The protein below binds the small molecule below.
Small molecule (SMILES): CC(=O)N[C@@H]1[C@@H](O)[C@H](O)[C@@H](CO)O[C@H]1O

Sequence of chain 1.A:
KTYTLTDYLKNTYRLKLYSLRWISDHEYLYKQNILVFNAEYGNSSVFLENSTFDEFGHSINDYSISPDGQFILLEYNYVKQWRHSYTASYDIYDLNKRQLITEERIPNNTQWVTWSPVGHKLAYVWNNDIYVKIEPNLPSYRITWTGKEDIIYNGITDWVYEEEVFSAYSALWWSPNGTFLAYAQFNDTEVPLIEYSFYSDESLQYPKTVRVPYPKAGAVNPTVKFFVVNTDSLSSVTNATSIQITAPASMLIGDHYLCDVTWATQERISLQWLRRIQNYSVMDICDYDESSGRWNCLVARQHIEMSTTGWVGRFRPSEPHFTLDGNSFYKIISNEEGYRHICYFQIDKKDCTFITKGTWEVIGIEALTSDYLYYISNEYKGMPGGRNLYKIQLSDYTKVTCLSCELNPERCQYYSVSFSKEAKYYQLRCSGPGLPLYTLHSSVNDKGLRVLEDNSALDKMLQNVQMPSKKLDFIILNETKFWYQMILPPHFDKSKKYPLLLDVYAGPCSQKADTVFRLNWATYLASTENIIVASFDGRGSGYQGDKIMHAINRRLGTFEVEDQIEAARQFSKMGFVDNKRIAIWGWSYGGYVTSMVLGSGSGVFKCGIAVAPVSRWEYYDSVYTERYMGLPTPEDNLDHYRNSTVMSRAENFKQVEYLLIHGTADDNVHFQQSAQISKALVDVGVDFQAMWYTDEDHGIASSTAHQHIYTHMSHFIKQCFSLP

Binding-site contacts:
Ligand atom O5 contacts residue ASN124 of chain 1.A at 2.4 Å (h-bond).
Ligand atom C1 contacts residue ASN124 of chain 1.A at 1.5 Å.
Ligand atom C3 contacts residue ASN124 of chain 1.A at 3.7 Å.
Ligand atom C5 contacts residue ASN124 of chain 1.A at 3.7 Å.
Ligand atom C8 contacts residue ARG121 of chain 1.A at 4.2 Å.
Ligand atom C7 contacts residue ASN124 of chain 1.A at 3.3 Å.
Ligand atom C2 contacts residue ASN124 of chain 1.A at 2.3 Å.
Ligand atom C8 contacts residue ASN124 of chain 1.A at 4.1 Å.
Ligand atom C4 contacts residue ASN124 of chain 1.A at 4.1 Å.
Ligand atom N2 contacts residue ASN124 of chain 1.A at 2.8 Å (h-bond).
Ligand atom O7 contacts residue ASN124 of chain 1.A at 3.3 Å (h-bond).
Ligand atom C8 contacts residue ILE122 of chain 1.A at 3.8 Å (hydrophobic).